Sequence of chain 1.B:
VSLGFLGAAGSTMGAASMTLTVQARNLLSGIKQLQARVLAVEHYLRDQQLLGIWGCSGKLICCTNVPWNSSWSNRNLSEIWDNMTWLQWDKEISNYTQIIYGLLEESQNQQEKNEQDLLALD

Binding-site contacts:
Ligand atom C2 contacts residue ARG56 of chain 1.F at 4.5 Å.
Ligand atom C2 contacts residue ASN107 of chain 1.B at 2.4 Å.
Ligand atom C1 contacts residue GLU110 of chain 1.B at 4.2 Å.
Ligand atom O3 contacts residue ARG56 of chain 1.F at 2.9 Å (salt-bridge).
Ligand atom C3 contacts residue ARG56 of chain 1.F at 3.6 Å.
Ligand atom O7 contacts residue ASN107 of chain 1.B at 3.4 Å (h-bond).
Ligand atom C6 contacts residue ASN107 of chain 1.B at 4.4 Å.
Ligand atom O3 contacts residue GLU2 of chain 1.A at 4.5 Å.
Ligand atom C8 contacts residue GLU55 of chain 1.F at 3.8 Å.
Ligand atom O4 contacts residue ARG56 of chain 1.F at 4.2 Å.
Ligand atom C6 contacts residue ASN105 of chain 1.B at 3.8 Å.
Ligand atom C5 contacts residue ASN107 of chain 1.B at 3.7 Å.
Ligand atom N2 contacts residue ASN107 of chain 1.B at 2.9 Å (h-bond).
Ligand atom O6 contacts residue ASN107 of chain 1.B at 4.4 Å.
Ligand atom C8 contacts residue ARG56 of chain 1.F at 3.7 Å.
Ligand atom C7 contacts residue ARG56 of chain 1.F at 4.5 Å.
Ligand atom O7 contacts residue GLU2 of chain 1.A at 3.9 Å.
Ligand atom O5 contacts residue ASN107 of chain 1.B at 2.4 Å (h-bond).
Ligand atom C3 contacts residue ASN107 of chain 1.B at 3.8 Å.
Ligand atom O6 contacts residue ASN105 of chain 1.B at 3.5 Å (h-bond).
Ligand atom C1 contacts residue ASN107 of chain 1.B at 1.4 Å.
Ligand atom N2 contacts residue ARG56 of chain 1.F at 3.9 Å.
Ligand atom O5 contacts residue ASN105 of chain 1.B at 4.1 Å.
Ligand atom C7 contacts residue ASN107 of chain 1.B at 3.3 Å.
Ligand atom C4 contacts residue ASN107 of chain 1.B at 4.2 Å.

The protein below binds the small molecule below.
Small molecule (SMILES): CC(=O)N[C@@H]1[C@@H](O)[C@H](O)[C@@H](CO)O[C@H]1O

Sequence of chain 1.F:
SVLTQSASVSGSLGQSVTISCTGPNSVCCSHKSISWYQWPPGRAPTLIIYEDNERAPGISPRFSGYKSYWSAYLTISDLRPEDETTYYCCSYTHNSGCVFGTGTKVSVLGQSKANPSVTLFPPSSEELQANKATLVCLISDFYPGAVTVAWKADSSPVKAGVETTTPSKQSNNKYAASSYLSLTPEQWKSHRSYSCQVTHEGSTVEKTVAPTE

Sequence of chain 1.A:
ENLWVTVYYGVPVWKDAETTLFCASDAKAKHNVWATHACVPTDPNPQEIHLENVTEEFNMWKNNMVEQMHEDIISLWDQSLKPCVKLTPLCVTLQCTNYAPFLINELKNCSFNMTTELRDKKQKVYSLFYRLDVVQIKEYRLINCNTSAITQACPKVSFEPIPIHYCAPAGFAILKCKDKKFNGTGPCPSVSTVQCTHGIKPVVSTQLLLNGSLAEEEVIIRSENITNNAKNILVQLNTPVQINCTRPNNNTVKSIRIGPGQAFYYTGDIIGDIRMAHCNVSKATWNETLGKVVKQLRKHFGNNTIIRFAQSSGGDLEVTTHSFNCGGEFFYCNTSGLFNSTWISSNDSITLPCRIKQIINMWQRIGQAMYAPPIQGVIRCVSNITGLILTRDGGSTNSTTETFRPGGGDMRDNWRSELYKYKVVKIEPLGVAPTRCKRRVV